Sequence of chain 52.A:
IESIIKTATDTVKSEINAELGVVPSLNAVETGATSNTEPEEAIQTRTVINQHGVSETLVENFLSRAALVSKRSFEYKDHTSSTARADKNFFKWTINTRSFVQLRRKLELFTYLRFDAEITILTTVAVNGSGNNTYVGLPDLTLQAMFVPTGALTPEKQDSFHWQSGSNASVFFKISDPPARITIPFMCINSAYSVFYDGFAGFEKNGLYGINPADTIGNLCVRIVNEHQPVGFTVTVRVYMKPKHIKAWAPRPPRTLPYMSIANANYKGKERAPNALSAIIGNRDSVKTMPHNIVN

Sequence of chain 53.B:
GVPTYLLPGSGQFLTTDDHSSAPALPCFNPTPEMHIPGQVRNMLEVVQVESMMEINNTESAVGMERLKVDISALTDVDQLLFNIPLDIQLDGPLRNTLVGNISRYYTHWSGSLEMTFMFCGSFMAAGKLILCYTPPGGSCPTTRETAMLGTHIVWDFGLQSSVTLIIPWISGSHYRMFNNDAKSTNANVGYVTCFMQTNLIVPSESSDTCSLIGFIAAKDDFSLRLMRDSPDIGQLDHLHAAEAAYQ

Binding-site contacts:
Ligand atom O1B contacts residue ILE95 of chain 52.A at 3.0 Å.
Ligand atom F2 contacts residue ALA169 of chain 52.A at 2.2 Å.
Ligand atom N3A contacts residue PHE147 of chain 52.A at 3.6 Å.
Ligand atom F3 contacts residue LEU14 of chain 53.B at 3.9 Å.
Ligand atom F1 contacts residue ALA145 of chain 52.A at 3.0 Å.
Ligand atom CM2 contacts residue ILE119 of chain 52.A at 3.5 Å (hydrophobic).
Ligand atom CM4 contacts residue ILE182 of chain 52.A at 3.6 Å (hydrophobic).
Ligand atom CM6 contacts residue ILE217 of chain 52.A at 3.4 Å (hydrophobic).
Ligand atom F3 contacts residue ALA24 of chain 52.B at 3.9 Å.
Ligand atom N3A contacts residue ILE184 of chain 52.A at 3.9 Å.
Ligand atom C3B contacts residue ILE119 of chain 52.A at 3.5 Å (hydrophobic).
Ligand atom CM3 contacts residue THR97 of chain 52.A at 3.9 Å.
Ligand atom O1A contacts residue ALA145 of chain 52.A at 3.8 Å.
Ligand atom O1 contacts residue ILE217 of chain 52.A at 3.2 Å.
Ligand atom N1A contacts residue LEU220 of chain 52.A at 3.0 Å.
Ligand atom N3A contacts residue ILE182 of chain 52.A at 3.0 Å.
Ligand atom CM4 contacts residue ALA169 of chain 52.A at 3.5 Å (hydrophobic).
Ligand atom C3A contacts residue ILE182 of chain 52.A at 3.2 Å (hydrophobic).
Ligand atom F3 contacts residue ILE182 of chain 52.A at 3.2 Å.
Ligand atom CM6 contacts residue MET187 of chain 52.A at 3.8 Å (hydrophobic).
Ligand atom F2 contacts residue PHE147 of chain 52.A at 3.2 Å.
Ligand atom C2A contacts residue LEU220 of chain 52.A at 3.8 Å (hydrophobic).
Ligand atom F3 contacts residue ALA169 of chain 52.A at 3.7 Å.
Ligand atom C1B contacts residue ILE95 of chain 52.A at 3.5 Å (hydrophobic).
Ligand atom F1 contacts residue SER170 of chain 52.A at 3.7 Å.
Ligand atom C4 contacts residue PHE115 of chain 52.A at 3.3 Å (hydrophobic).
Ligand atom F2 contacts residue MET146 of chain 52.A at 3.7 Å.
Ligand atom C2A contacts residue ILE182 of chain 52.A at 3.6 Å (hydrophobic).
Ligand atom CM6 contacts residue ILE184 of chain 52.A at 3.5 Å (hydrophobic).
Ligand atom C6B contacts residue ILE95 of chain 52.A at 3.6 Å (hydrophobic).
Ligand atom C5B contacts residue ILE184 of chain 52.A at 3.4 Å (hydrophobic).
Ligand atom F1 contacts residue VAL171 of chain 52.A at 3.0 Å.
Ligand atom F2 contacts residue ALA145 of chain 52.A at 3.0 Å.
Ligand atom F2 contacts residue SER170 of chain 52.A at 3.5 Å.
Ligand atom C6B contacts residue ILE184 of chain 52.A at 3.7 Å (hydrophobic).
Ligand atom C2B contacts residue ILE119 of chain 52.A at 3.5 Å (hydrophobic).
Ligand atom O1 contacts residue TYR193 of chain 52.A at 3.9 Å.
Ligand atom CM4 contacts residue ALA145 of chain 52.A at 3.5 Å (hydrophobic).
Ligand atom O1A contacts residue ILE182 of chain 52.A at 3.9 Å.
Ligand atom O1A contacts residue LEU220 of chain 52.A at 3.4 Å.

Sequence of chain 52.B:
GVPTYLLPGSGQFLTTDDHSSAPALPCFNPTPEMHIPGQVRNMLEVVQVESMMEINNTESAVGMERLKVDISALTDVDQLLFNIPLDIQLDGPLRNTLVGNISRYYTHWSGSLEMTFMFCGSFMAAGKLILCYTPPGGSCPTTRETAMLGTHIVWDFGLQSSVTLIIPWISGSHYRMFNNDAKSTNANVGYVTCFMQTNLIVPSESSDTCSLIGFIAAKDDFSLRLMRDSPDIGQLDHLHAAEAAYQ

This small molecule binds to this protein.
Small molecule (SMILES): Cc1cc(CCCOc2c(C)cc(-c3noc(C(F)(F)F)n3)cc2C)on1